Sequence of chain 1.B:
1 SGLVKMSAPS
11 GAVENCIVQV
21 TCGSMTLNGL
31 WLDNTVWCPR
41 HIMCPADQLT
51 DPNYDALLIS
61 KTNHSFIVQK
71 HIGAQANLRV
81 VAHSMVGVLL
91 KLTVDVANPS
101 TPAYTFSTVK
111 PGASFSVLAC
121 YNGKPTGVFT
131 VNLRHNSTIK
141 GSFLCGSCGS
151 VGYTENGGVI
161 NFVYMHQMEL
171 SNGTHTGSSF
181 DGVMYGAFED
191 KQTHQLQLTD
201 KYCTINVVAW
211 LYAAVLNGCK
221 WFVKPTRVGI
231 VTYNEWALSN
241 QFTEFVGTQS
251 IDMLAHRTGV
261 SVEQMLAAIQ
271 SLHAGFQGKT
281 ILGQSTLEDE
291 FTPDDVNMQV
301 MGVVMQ

Binding-site contacts:
Ligand atom C30 contacts residue LEU144 of chain 1.A at 3.5 Å (hydrophobic).
Ligand atom C17 contacts residue CYS44 of chain 1.A at 3.5 Å (hydrophobic).
Ligand atom C17 contacts residue ALA46 of chain 1.A at 3.7 Å (hydrophobic).
Ligand atom N33 contacts residue HIS166 of chain 1.A at 3.4 Å (h-bond).
Ligand atom C24 contacts residue CYS145 of chain 1.A at 3.7 Å (hydrophobic).
Ligand atom C28 contacts residue CYS145 of chain 1.A at 3.7 Å (hydrophobic).
Ligand atom C13 contacts residue CYS145 of chain 1.A at 3.7 Å (hydrophobic).
Ligand atom C27 contacts residue CYS145 of chain 1.A at 3.7 Å (hydrophobic).
Ligand atom C19 contacts residue SER24 of chain 1.A at 3.5 Å.
Ligand atom C26 contacts residue CYS145 of chain 1.A at 3.5 Å (hydrophobic).
Ligand atom N25 contacts residue CYS148 of chain 1.A at 3.7 Å.
Ligand atom C31 contacts residue CYS145 of chain 1.A at 3.7 Å (hydrophobic).
Ligand atom C29 contacts residue PHE143 of chain 1.A at 3.6 Å (hydrophobic).
Ligand atom C31 contacts residue GLU169 of chain 1.A at 3.5 Å.
Ligand atom O01 contacts residue MET168 of chain 1.A at 3.1 Å.
Ligand atom C18 contacts residue ALA46 of chain 1.A at 3.6 Å (hydrophobic).
Ligand atom C30 contacts residue PHE143 of chain 1.A at 3.3 Å (hydrophobic).
Ligand atom N32 contacts residue MET168 of chain 1.A at 3.7 Å.
Ligand atom O01 contacts residue GLU169 of chain 1.A at 2.8 Å (salt-bridge).
Ligand atom C22 contacts residue LEU49 of chain 1.A at 3.5 Å (hydrophobic).
Ligand atom C29 contacts residue GLU169 of chain 1.A at 3.6 Å.
Ligand atom C12 contacts residue HIS41 of chain 1.A at 3.4 Å.
Ligand atom C16 contacts residue MET25 of chain 1.A at 3.6 Å (hydrophobic).
Ligand atom N33 contacts residue CYS148 of chain 1.A at 3.2 Å (h-bond).
Ligand atom N33 contacts residue GLU169 of chain 1.A at 3.4 Å (salt-bridge).
Ligand atom S07 contacts residue ASP190 of chain 1.A at 3.7 Å.
Ligand atom N32 contacts residue HIS166 of chain 1.A at 2.9 Å (h-bond).
Ligand atom N32 contacts residue LEU144 of chain 1.A at 3.6 Å.
Ligand atom C06 contacts residue GLN192 of chain 1.A at 3.6 Å.
Ligand atom C08 contacts residue ASP190 of chain 1.A at 3.2 Å.
Ligand atom C15 contacts residue MET25 of chain 1.A at 3.7 Å (hydrophobic).
Ligand atom C08 contacts residue TYR54 of chain 1.A at 3.6 Å (hydrophobic).
Ligand atom C11 contacts residue HIS41 of chain 1.A at 3.5 Å.
Ligand atom C08 contacts residue LYS191 of chain 1.A at 3.6 Å.
Ligand atom C30 contacts residue GLU169 of chain 1.A at 3.3 Å.
Ligand atom C08 contacts residue HIS41 of chain 1.A at 3.7 Å.
Ligand atom S07 contacts residue LYS191 of chain 1.A at 3.7 Å.
Ligand atom N33 contacts residue MET168 of chain 1.A at 3.3 Å.
Ligand atom C31 contacts residue LEU144 of chain 1.A at 3.6 Å (hydrophobic).
Ligand atom N32 contacts residue GLU169 of chain 1.A at 3.5 Å (salt-bridge).

A protein and the small-molecule ligand that binds it are described below.
Small molecule (SMILES): O=C(Nc1ccc(N(Cc2ccsc2)C(=O)Cn2nnc3ccccc32)cc1)c1cccs1

Sequence of chain 1.A:
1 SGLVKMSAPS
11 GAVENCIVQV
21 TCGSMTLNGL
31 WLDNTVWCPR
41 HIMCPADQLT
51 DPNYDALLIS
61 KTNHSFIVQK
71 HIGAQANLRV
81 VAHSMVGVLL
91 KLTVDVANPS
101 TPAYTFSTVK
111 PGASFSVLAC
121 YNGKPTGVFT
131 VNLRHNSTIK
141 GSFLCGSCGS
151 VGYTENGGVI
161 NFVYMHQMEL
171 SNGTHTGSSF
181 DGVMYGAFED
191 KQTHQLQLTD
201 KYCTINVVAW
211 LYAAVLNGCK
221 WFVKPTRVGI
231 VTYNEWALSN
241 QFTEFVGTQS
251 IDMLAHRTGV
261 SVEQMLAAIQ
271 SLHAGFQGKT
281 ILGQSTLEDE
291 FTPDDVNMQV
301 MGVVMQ